Binding-site contacts:
Ligand atom C5 contacts residue ASN169 of chain 1.A at 3.7 Å.
Ligand atom C1 contacts residue ASN166 of chain 1.A at 4.4 Å.
Ligand atom C8 contacts residue ASN169 of chain 1.A at 4.0 Å.
Ligand atom C1 contacts residue ASN168 of chain 1.A at 4.2 Å.
Ligand atom C1 contacts residue ASN169 of chain 1.A at 1.4 Å.
Ligand atom C3 contacts residue ASN169 of chain 1.A at 3.8 Å.
Ligand atom C2 contacts residue ASN169 of chain 1.A at 2.5 Å.
Ligand atom C6 contacts residue ASN166 of chain 1.A at 4.0 Å.
Ligand atom O7 contacts residue ASN169 of chain 1.A at 4.5 Å.
Ligand atom C5 contacts residue ASN168 of chain 1.A at 4.0 Å.
Ligand atom C4 contacts residue ASN168 of chain 1.A at 4.3 Å.
Ligand atom O5 contacts residue ASN169 of chain 1.A at 2.4 Å (h-bond).
Ligand atom O5 contacts residue ASN168 of chain 1.A at 3.7 Å.
Ligand atom C7 contacts residue ASN169 of chain 1.A at 3.6 Å.
Ligand atom N2 contacts residue ASN169 of chain 1.A at 2.9 Å (h-bond).
Ligand atom O5 contacts residue ASN166 of chain 1.A at 3.5 Å (h-bond).
Ligand atom C4 contacts residue ASN169 of chain 1.A at 4.2 Å.
Ligand atom C5 contacts residue ASN166 of chain 1.A at 4.3 Å.
Ligand atom C6 contacts residue ASN168 of chain 1.A at 3.5 Å.

A small-molecule ligand and the protein it binds are described below.
Small molecule (SMILES): CC(=O)N[C@@H]1[C@@H](O)[C@H](O)[C@@H](CO)O[C@H]1O

Sequence of chain 1.A:
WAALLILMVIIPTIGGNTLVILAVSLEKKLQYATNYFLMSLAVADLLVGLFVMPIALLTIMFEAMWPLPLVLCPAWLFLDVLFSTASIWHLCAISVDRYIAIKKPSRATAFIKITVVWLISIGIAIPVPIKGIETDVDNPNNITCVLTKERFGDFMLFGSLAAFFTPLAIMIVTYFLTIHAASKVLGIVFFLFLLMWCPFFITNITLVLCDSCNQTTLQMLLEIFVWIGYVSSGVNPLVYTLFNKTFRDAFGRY